The protein below binds the small molecule below.
Small molecule (SMILES): CC(C)C[C@H](NC(=O)[C@H](CC(=O)O)NC(=O)[C@H](C)NC(=O)[C@@H]1CCCN1C(=O)[C@H](CS)NC(=O)[C@H](COP(=O)(O)O)NC(=O)[C@H](CO)NC(=O)[C@H](CO)NC(=O)[C@@H](NC(=O)[C@@H](N)C(C)C)[C@@H](C)O)C(=O)N[C@H](C=O)[C@@H](C)O

Sequence of chain 1.E:
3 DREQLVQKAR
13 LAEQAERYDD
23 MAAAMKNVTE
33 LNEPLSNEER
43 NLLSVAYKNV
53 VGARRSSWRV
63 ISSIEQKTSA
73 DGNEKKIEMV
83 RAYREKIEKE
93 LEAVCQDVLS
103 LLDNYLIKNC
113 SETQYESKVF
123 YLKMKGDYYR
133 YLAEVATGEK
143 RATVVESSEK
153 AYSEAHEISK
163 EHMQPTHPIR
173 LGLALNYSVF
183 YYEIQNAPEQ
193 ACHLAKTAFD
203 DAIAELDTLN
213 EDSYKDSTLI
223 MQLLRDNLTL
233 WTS

Binding-site contacts:
Ligand atom O contacts residue SER46 of chain 1.E at 2.7 Å (h-bond).
Ligand atom OG1 contacts residue LYS217 of chain 1.E at 3.4 Å.
Ligand atom OG contacts residue GLU185 of chain 1.E at 2.3 Å (salt-bridge).
Ligand atom CA contacts residue LEU177 of chain 1.E at 3.6 Å (hydrophobic).
Ligand atom CA contacts residue ASN229 of chain 1.E at 3.6 Å.
Ligand atom N contacts residue LEU177 of chain 1.E at 3.5 Å.
Ligand atom CB contacts residue LYS50 of chain 1.E at 3.6 Å.
Ligand atom CA contacts residue ASN178 of chain 1.E at 3.6 Å.
Ligand atom O contacts residue VAL181 of chain 1.E at 3.5 Å.
Ligand atom O3P contacts residue ARG132 of chain 1.E at 2.8 Å (salt-bridge).
Ligand atom O contacts residue ASN229 of chain 1.E at 2.8 Å (h-bond).
Ligand atom CD2 contacts residue ASP218 of chain 1.E at 3.6 Å.
Ligand atom N contacts residue ASP218 of chain 1.E at 2.6 Å (salt-bridge).
Ligand atom N contacts residue ASN43 of chain 1.E at 3.0 Å (h-bond).
Ligand atom CA contacts residue ASP218 of chain 1.E at 3.4 Å.
Ligand atom CB contacts residue SER46 of chain 1.E at 3.6 Å.
Ligand atom CB contacts residue ASN178 of chain 1.E at 3.3 Å.
Ligand atom N contacts residue ASN229 of chain 1.E at 2.9 Å (h-bond).
Ligand atom O contacts residue ASN43 of chain 1.E at 3.2 Å (h-bond).
Ligand atom O1P contacts residue ARG57 of chain 1.E at 2.8 Å (salt-bridge).
Ligand atom O3P contacts residue TYR133 of chain 1.E at 2.6 Å (h-bond).
Ligand atom CB contacts residue ASN178 of chain 1.E at 3.4 Å.
Ligand atom O1P contacts residue LYS50 of chain 1.E at 2.5 Å (salt-bridge).
Ligand atom OG1 contacts residue ASP218 of chain 1.E at 2.7 Å (salt-bridge).
Ligand atom C contacts residue ASN178 of chain 1.E at 3.6 Å.
Ligand atom CA contacts residue ASN178 of chain 1.E at 3.6 Å.
Ligand atom OG contacts residue TRP233 of chain 1.E at 3.0 Å (h-bond).
Ligand atom CG2 contacts residue ASP214 of chain 1.E at 3.5 Å.
Ligand atom C contacts residue SER46 of chain 1.E at 3.6 Å.
Ligand atom O2P contacts residue ARG57 of chain 1.E at 2.8 Å (salt-bridge).
Ligand atom N contacts residue ASN178 of chain 1.E at 2.8 Å (h-bond).
Ligand atom C contacts residue ASP218 of chain 1.E at 3.4 Å.
Ligand atom SG contacts residue GLY174 of chain 1.E at 3.5 Å.
Ligand atom OG1 contacts residue GLU185 of chain 1.E at 3.4 Å (salt-bridge).
Ligand atom CB contacts residue GLU185 of chain 1.E at 3.3 Å.
Ligand atom N contacts residue GLU185 of chain 1.E at 3.4 Å (salt-bridge).
Ligand atom O2P contacts residue ARG132 of chain 1.E at 2.8 Å (salt-bridge).
Ligand atom O contacts residue LEU177 of chain 1.E at 3.6 Å.
Ligand atom CB contacts residue ASP218 of chain 1.E at 3.3 Å.
Ligand atom CA contacts residue ASP218 of chain 1.E at 3.5 Å.